Binding-site contacts:
Ligand atom C18 contacts residue TYR112 of chain 4.B at 3.7 Å (hydrophobic).
Ligand atom C2 contacts residue TYR159 of chain 4.B at 3.5 Å (hydrophobic).
Ligand atom O23 contacts residue TYR112 of chain 4.B at 3.5 Å.
Ligand atom C10 contacts residue ILE110 of chain 4.B at 3.5 Å (hydrophobic).
Ligand atom C21 contacts residue PHE237 of chain 4.B at 3.7 Å (hydrophobic).
Ligand atom C21 contacts residue TYR112 of chain 4.B at 3.3 Å (hydrophobic).
Ligand atom C19 contacts residue TYR205 of chain 4.B at 3.7 Å (hydrophobic).
Ligand atom C7 contacts residue VAL196 of chain 4.B at 3.6 Å (hydrophobic).
Ligand atom N3 contacts residue TYR159 of chain 4.B at 3.9 Å.
Ligand atom C12 contacts residue PHE237 of chain 4.B at 3.5 Å (hydrophobic).
Ligand atom O22 contacts residue TYR205 of chain 4.B at 3.8 Å.
Ligand atom C17 contacts residue PHE237 of chain 4.B at 3.7 Å (hydrophobic).
Ligand atom C18 contacts residue PHE237 of chain 4.B at 3.6 Å (hydrophobic).
Ligand atom C3 contacts residue TYR159 of chain 4.B at 3.6 Å (hydrophobic).
Ligand atom N3 contacts residue LEU240 of chain 4.B at 3.5 Å.
Ligand atom C10 contacts residue MET132 of chain 4.B at 3.3 Å (hydrophobic).
Ligand atom N3 contacts residue ILE194 of chain 4.B at 3.6 Å.
Ligand atom C4 contacts residue TYR159 of chain 4.B at 3.5 Å (hydrophobic).
Ligand atom C13 contacts residue MET132 of chain 4.B at 3.8 Å (hydrophobic).
Ligand atom C13 contacts residue VAL199 of chain 4.B at 3.7 Å (hydrophobic).
Ligand atom C2 contacts residue ILE194 of chain 4.B at 3.5 Å (hydrophobic).
Ligand atom N6 contacts residue VAL196 of chain 4.B at 3.9 Å.
Ligand atom C8 contacts residue VAL196 of chain 4.B at 3.6 Å (hydrophobic).
Ligand atom C20 contacts residue TYR205 of chain 4.B at 3.5 Å (hydrophobic).
Ligand atom O23 contacts residue PHE237 of chain 4.B at 3.8 Å.
Ligand atom C5 contacts residue VAL196 of chain 4.B at 3.8 Å (hydrophobic).
Ligand atom C25 contacts residue ASP236 of chain 4.B at 3.5 Å.
Ligand atom C17 contacts residue TYR112 of chain 4.B at 3.8 Å (hydrophobic).
Ligand atom N4 contacts residue LEU134 of chain 4.B at 3.7 Å.
Ligand atom O22 contacts residue TYR112 of chain 4.B at 3.5 Å.
Ligand atom C8 contacts residue VAL199 of chain 4.B at 3.7 Å (hydrophobic).
Ligand atom C7 contacts residue TYR159 of chain 4.B at 3.7 Å (hydrophobic).
Ligand atom C4 contacts residue VAL196 of chain 4.B at 3.9 Å (hydrophobic).
Ligand atom C25 contacts residue SER206 of chain 4.B at 3.8 Å.
Ligand atom C11 contacts residue LEU134 of chain 4.B at 3.8 Å (hydrophobic).
Ligand atom C3 contacts residue ALA24 of chain 4.D at 3.5 Å (hydrophobic).
Ligand atom C11 contacts residue ILE110 of chain 4.B at 3.6 Å (hydrophobic).
Ligand atom O14 contacts residue MET132 of chain 4.B at 3.4 Å.
Ligand atom C1 contacts residue PRO181 of chain 4.B at 3.7 Å (hydrophobic).
Ligand atom N4 contacts residue LEU240 of chain 4.B at 3.6 Å.

Sequence of chain 4.B:
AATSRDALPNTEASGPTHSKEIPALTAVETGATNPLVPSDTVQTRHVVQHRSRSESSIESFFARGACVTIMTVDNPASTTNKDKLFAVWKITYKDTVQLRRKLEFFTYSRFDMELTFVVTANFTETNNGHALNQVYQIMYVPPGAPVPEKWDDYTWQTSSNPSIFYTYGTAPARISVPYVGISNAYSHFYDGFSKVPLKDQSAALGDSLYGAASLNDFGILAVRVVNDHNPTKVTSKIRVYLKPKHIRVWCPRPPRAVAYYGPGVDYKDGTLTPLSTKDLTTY

Sequence of chain 4.D:
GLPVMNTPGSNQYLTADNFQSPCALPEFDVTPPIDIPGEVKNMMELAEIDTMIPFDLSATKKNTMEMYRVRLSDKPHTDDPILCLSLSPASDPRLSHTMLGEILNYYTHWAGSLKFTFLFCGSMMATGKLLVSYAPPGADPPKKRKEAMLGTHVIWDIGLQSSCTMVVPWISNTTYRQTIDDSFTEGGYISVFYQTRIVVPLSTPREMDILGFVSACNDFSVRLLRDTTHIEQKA

This protein binds this small molecule.
Small molecule (SMILES): CCOC(=O)c1ccc(OCCC2CCN(c3ccc(C)nn3)CC2)cc1